The small molecule below binds the protein below.
Small molecule (SMILES): CCO/N=C/c1ccc(OCC[C@@H](C)CCN2CCN(c3ccncc3)C2=O)cc1

Sequence of chain 23.C:
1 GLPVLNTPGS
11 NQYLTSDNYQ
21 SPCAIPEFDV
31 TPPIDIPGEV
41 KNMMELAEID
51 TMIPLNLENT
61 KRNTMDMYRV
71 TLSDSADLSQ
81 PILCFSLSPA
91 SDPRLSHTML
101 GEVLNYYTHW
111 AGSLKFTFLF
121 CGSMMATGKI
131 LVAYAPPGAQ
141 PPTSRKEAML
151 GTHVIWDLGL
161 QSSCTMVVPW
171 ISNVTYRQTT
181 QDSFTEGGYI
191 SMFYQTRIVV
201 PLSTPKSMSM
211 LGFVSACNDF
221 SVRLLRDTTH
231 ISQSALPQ

Binding-site contacts:
Ligand atom CAR contacts residue TYR203 of chain 23.A at 3.7 Å (hydrophobic).
Ligand atom NAT contacts residue ILE192 of chain 23.A at 3.8 Å.
Ligand atom NAT contacts residue TYR157 of chain 23.A at 3.4 Å.
Ligand atom NBD contacts residue PHE236 of chain 23.A at 3.6 Å.
Ligand atom CAL contacts residue VAL194 of chain 23.A at 3.8 Å (hydrophobic).
Ligand atom CBA contacts residue TYR110 of chain 23.A at 3.4 Å (hydrophobic).
Ligand atom CAD contacts residue ILE192 of chain 23.A at 3.4 Å (hydrophobic).
Ligand atom CAE contacts residue TYR110 of chain 23.A at 3.8 Å (hydrophobic).
Ligand atom OAC contacts residue PHE236 of chain 23.A at 3.5 Å.
Ligand atom CAK contacts residue TYR157 of chain 23.A at 3.6 Å (hydrophobic).
Ligand atom CBB contacts residue MET130 of chain 23.A at 3.7 Å (hydrophobic).
Ligand atom CAM contacts residue TYR157 of chain 23.A at 3.8 Å (hydrophobic).
Ligand atom CAJ contacts residue LEU132 of chain 23.A at 3.3 Å (hydrophobic).
Ligand atom CAO contacts residue PHE236 of chain 23.A at 3.7 Å (hydrophobic).
Ligand atom CAB contacts residue TYR203 of chain 23.A at 3.6 Å (hydrophobic).
Ligand atom CAI contacts residue TYR157 of chain 23.A at 3.6 Å (hydrophobic).
Ligand atom CAX contacts residue TYR110 of chain 23.A at 3.6 Å (hydrophobic).
Ligand atom OAC contacts residue THR109 of chain 23.A at 3.8 Å.
Ligand atom CAA contacts residue ILE181 of chain 23.A at 3.8 Å (hydrophobic).
Ligand atom CAF contacts residue LYS111 of chain 23.A at 3.6 Å.
Ligand atom CAS contacts residue TYR203 of chain 23.A at 3.7 Å (hydrophobic).
Ligand atom CAH contacts residue TYR110 of chain 23.A at 3.6 Å (hydrophobic).
Ligand atom CAZ contacts residue VAL194 of chain 23.A at 3.9 Å (hydrophobic).
Ligand atom OAV contacts residue ILE192 of chain 23.A at 3.1 Å.
Ligand atom CAL contacts residue LEU132 of chain 23.A at 3.9 Å (hydrophobic).
Ligand atom CAG contacts residue TYR110 of chain 23.A at 3.7 Å (hydrophobic).
Ligand atom CAA contacts residue PRO179 of chain 23.A at 3.3 Å (hydrophobic).
Ligand atom CAE contacts residue SER204 of chain 23.A at 3.4 Å.
Ligand atom OAC contacts residue TYR110 of chain 23.A at 3.6 Å.
Ligand atom CAA contacts residue SER180 of chain 23.A at 3.6 Å.
Ligand atom CAA contacts residue ILE155 of chain 23.A at 3.8 Å (hydrophobic).
Ligand atom NAU contacts residue LYS111 of chain 23.A at 3.5 Å (salt-bridge).
Ligand atom CAY contacts residue VAL194 of chain 23.A at 3.8 Å (hydrophobic).
Ligand atom CAJ contacts residue VAL194 of chain 23.A at 3.6 Å (hydrophobic).
Ligand atom CAL contacts residue MET130 of chain 23.A at 3.2 Å (hydrophobic).
Ligand atom CAX contacts residue PHE236 of chain 23.A at 3.3 Å (hydrophobic).
Ligand atom CAN contacts residue ILE108 of chain 23.A at 3.7 Å (hydrophobic).
Ligand atom CAQ contacts residue PHE236 of chain 23.A at 3.5 Å (hydrophobic).
Ligand atom NBC contacts residue PHE236 of chain 23.A at 3.7 Å.
Ligand atom NBD contacts residue TYR110 of chain 23.A at 3.4 Å.

Sequence of chain 23.A:
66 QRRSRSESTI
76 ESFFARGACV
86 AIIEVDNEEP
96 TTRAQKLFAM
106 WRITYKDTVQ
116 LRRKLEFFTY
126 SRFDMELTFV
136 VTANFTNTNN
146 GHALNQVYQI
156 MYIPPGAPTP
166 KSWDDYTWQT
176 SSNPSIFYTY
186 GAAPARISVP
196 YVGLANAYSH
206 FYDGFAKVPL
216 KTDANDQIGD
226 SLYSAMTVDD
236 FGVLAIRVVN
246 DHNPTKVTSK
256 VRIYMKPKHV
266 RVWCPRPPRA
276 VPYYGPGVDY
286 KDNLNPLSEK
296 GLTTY